Binding-site contacts:
Ligand atom O4 contacts residue SER60 of chain 1.A at 4.5 Å.
Ligand atom C4 contacts residue LEU73 of chain 1.A at 3.7 Å (hydrophobic).
Ligand atom C6 contacts residue PHE71 of chain 1.A at 3.2 Å (hydrophobic).
Ligand atom O3 contacts residue SER60 of chain 1.A at 4.2 Å.
Ligand atom C6 contacts residue GLY58 of chain 1.A at 4.3 Å.
Ligand atom C1 contacts residue SER60 of chain 1.A at 1.4 Å.
Ligand atom C5 contacts residue SER60 of chain 1.A at 2.9 Å.
Ligand atom C1 contacts residue ARG131 of chain 1.C at 3.8 Å.
Ligand atom C6 contacts residue PHE140 of chain 1.C at 4.0 Å (hydrophobic).
Ligand atom C5 contacts residue GLY58 of chain 1.A at 3.8 Å.
Ligand atom C6 contacts residue LEU73 of chain 1.A at 3.9 Å (hydrophobic).
Ligand atom C2 contacts residue SER60 of chain 1.A at 2.4 Å.
Ligand atom C3 contacts residue GLY58 of chain 1.A at 3.9 Å.
Ligand atom C4 contacts residue GLY58 of chain 1.A at 3.5 Å.
Ligand atom C6 contacts residue SER60 of chain 1.A at 4.2 Å.
Ligand atom C6 contacts residue CYS72 of chain 1.A at 3.2 Å (hydrophobic).
Ligand atom O2 contacts residue SER60 of chain 1.A at 2.8 Å (h-bond).
Ligand atom O3 contacts residue GLY58 of chain 1.A at 4.4 Å.
Ligand atom O4 contacts residue LEU73 of chain 1.A at 3.9 Å.
Ligand atom O5 contacts residue PHE71 of chain 1.A at 4.1 Å.
Ligand atom C5 contacts residue GLY59 of chain 1.A at 4.1 Å.
Ligand atom O5 contacts residue ARG131 of chain 1.C at 3.6 Å.
Ligand atom C3 contacts residue SER60 of chain 1.A at 2.9 Å.
Ligand atom O5 contacts residue SER60 of chain 1.A at 2.4 Å (h-bond).
Ligand atom C4 contacts residue SER60 of chain 1.A at 3.5 Å.
Ligand atom C5 contacts residue PHE71 of chain 1.A at 3.6 Å (hydrophobic).
Ligand atom C5 contacts residue LEU73 of chain 1.A at 4.3 Å (hydrophobic).

This small molecule binds to this protein.
Small molecule (SMILES): C[C@@H]1O[C@@H](O)[C@@H](O)[C@H](O)[C@@H]1O

Sequence of chain 1.C:
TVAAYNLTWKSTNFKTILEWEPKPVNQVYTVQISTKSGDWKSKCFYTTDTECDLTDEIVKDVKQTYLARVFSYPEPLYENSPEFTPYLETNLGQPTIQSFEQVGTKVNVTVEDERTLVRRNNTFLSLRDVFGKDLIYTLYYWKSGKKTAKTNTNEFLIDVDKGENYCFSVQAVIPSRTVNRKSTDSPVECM

Sequence of chain 1.A:
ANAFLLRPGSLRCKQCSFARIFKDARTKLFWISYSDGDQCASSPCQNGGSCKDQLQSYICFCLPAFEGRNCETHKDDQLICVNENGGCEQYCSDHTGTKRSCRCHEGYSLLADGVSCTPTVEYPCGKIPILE